A small-molecule ligand and the protein it binds are described below.
Small molecule (SMILES): Cn1cncc1[N+](=O)[O-]

Sequence of chain 1.A:
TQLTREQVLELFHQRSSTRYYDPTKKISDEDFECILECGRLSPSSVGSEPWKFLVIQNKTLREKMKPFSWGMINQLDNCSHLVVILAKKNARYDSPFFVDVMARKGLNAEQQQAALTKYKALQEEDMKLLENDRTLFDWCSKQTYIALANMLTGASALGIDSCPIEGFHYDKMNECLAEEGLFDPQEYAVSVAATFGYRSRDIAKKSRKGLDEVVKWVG

Binding-site contacts:
Ligand atom N04 contacts residue GLY168 of chain 1.B at 4.2 Å.
Ligand atom N03 contacts residue FMN1 of chain 1.H at 3.4 Å.
Ligand atom C08 contacts residue VAL47 of chain 1.A at 4.2 Å (hydrophobic).
Ligand atom C06 contacts residue FMN1 of chain 1.H at 3.6 Å.
Ligand atom C06 contacts residue VAL47 of chain 1.A at 3.6 Å (hydrophobic).
Ligand atom C07 contacts residue SER46 of chain 1.A at 3.2 Å.
Ligand atom C08 contacts residue TRP71 of chain 1.B at 3.5 Å (hydrophobic).
Ligand atom C07 contacts residue FMN1 of chain 1.H at 3.2 Å.
Ligand atom N05 contacts residue VAL47 of chain 1.A at 3.6 Å.
Ligand atom C09 contacts residue VAL47 of chain 1.A at 4.5 Å (hydrophobic).
Ligand atom C07 contacts residue VAL47 of chain 1.A at 3.2 Å (hydrophobic).
Ligand atom N05 contacts residue FMN1 of chain 1.H at 3.2 Å (h-bond).
Ligand atom O01 contacts residue VAL47 of chain 1.A at 4.0 Å.
Ligand atom C09 contacts residue TRP71 of chain 1.B at 3.8 Å (hydrophobic).
Ligand atom N03 contacts residue VAL47 of chain 1.A at 3.5 Å.
Ligand atom O02 contacts residue FMN1 of chain 1.H at 2.4 Å (h-bond).
Ligand atom O01 contacts residue FMN1 of chain 1.H at 3.2 Å (h-bond).
Ligand atom N04 contacts residue FMN1 of chain 1.H at 3.8 Å.
Ligand atom N04 contacts residue TRP71 of chain 1.B at 3.0 Å.
Ligand atom N04 contacts residue GLY72 of chain 1.B at 4.1 Å.
Ligand atom O02 contacts residue VAL47 of chain 1.A at 2.7 Å (h-bond).
Ligand atom N04 contacts residue LYS119 of chain 1.A at 4.3 Å.
Ligand atom O02 contacts residue ARG20 of chain 1.B at 4.4 Å.
Ligand atom O01 contacts residue ARG20 of chain 1.B at 3.6 Å.
Ligand atom N05 contacts residue ARG20 of chain 1.B at 4.2 Å.
Ligand atom C08 contacts residue FMN1 of chain 1.H at 3.5 Å.
Ligand atom C09 contacts residue LYS119 of chain 1.A at 4.1 Å.
Ligand atom C09 contacts residue FMN1 of chain 1.H at 3.7 Å.
Ligand atom O02 contacts residue GLY48 of chain 1.A at 4.4 Å.
Ligand atom O02 contacts residue SER46 of chain 1.A at 3.9 Å.
Ligand atom C07 contacts residue LEU123 of chain 1.A at 4.0 Å (hydrophobic).
Ligand atom C08 contacts residue GLY168 of chain 1.B at 3.7 Å.

Sequence of chain 1.B:
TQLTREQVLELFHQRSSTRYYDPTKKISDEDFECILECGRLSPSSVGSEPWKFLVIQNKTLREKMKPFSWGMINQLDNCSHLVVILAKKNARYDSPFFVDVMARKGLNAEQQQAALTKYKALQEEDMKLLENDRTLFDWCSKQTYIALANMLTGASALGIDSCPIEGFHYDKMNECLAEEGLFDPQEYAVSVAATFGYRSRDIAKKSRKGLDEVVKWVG